Binding-site contacts:
Ligand atom O21 contacts residue SER66 of chain 1.A at 2.6 Å (h-bond).
Ligand atom O1 contacts residue VAL112 of chain 1.A at 3.6 Å.
Ligand atom O11 contacts residue PRO104 of chain 1.A at 3.6 Å.
Ligand atom C41 contacts residue SER137 of chain 1.A at 3.5 Å.
Ligand atom C42 contacts residue SER137 of chain 1.A at 3.7 Å.
Ligand atom O3 contacts residue HIS63 of chain 1.A at 2.7 Å (h-bond).
Ligand atom O5 contacts residue ILE133 of chain 1.A at 3.4 Å.
Ligand atom C21 contacts residue HIS63 of chain 1.A at 3.6 Å.
Ligand atom C21 contacts residue GLN115 of chain 1.A at 3.6 Å.
Ligand atom C12 contacts residue MG1 of chain 1.C at 3.0 Å.
Ligand atom C41 contacts residue ILE133 of chain 1.A at 3.6 Å (hydrophobic).
Ligand atom C11 contacts residue PRO104 of chain 1.A at 3.6 Å (hydrophobic).
Ligand atom O3 contacts residue GLN115 of chain 1.A at 3.2 Å (h-bond).
Ligand atom C42 contacts residue PHE85 of chain 1.A at 3.4 Å (hydrophobic).
Ligand atom O11 contacts residue MG1 of chain 1.C at 2.1 Å.
Ligand atom C10 contacts residue PRO104 of chain 1.A at 3.5 Å (hydrophobic).
Ligand atom C5B contacts residue MG1 of chain 1.C at 3.4 Å.
Ligand atom O13 contacts residue PHE85 of chain 1.A at 3.4 Å.
Ligand atom C11 contacts residue MG1 of chain 1.C at 3.1 Å.
Ligand atom O12 contacts residue HIS99 of chain 1.A at 3.0 Å (h-bond).
Ligand atom C9 contacts residue MET176 of chain 2.A at 3.3 Å (hydrophobic).
Ligand atom O21 contacts residue GLN115 of chain 1.A at 3.1 Å (h-bond).
Ligand atom C3 contacts residue GLN115 of chain 1.A at 3.4 Å.
Ligand atom C4 contacts residue GLN115 of chain 1.A at 3.5 Å.
Ligand atom C5 contacts residue GLN115 of chain 1.A at 3.2 Å.
Ligand atom C6A contacts residue PRO104 of chain 1.A at 3.6 Å (hydrophobic).
Ligand atom O3 contacts residue ASN81 of chain 1.A at 2.8 Å (h-bond).
Ligand atom C6B contacts residue PRO104 of chain 1.A at 3.5 Å (hydrophobic).
Ligand atom C41 contacts residue ASN81 of chain 1.A at 2.9 Å.
Ligand atom N4 contacts residue ASN81 of chain 1.A at 2.6 Å (h-bond).
Ligand atom C2 contacts residue GLN115 of chain 1.A at 3.7 Å.
Ligand atom C9 contacts residue LEU173 of chain 2.A at 3.7 Å (hydrophobic).
Ligand atom O5 contacts residue GLN115 of chain 1.A at 2.8 Å (h-bond).
Ligand atom C42 contacts residue ASN81 of chain 1.A at 3.2 Å.
Ligand atom O12 contacts residue MG1 of chain 1.C at 1.9 Å.
Ligand atom C21 contacts residue SER66 of chain 1.A at 3.6 Å.
Ligand atom C4 contacts residue ASN81 of chain 1.A at 3.7 Å.
Ligand atom O21 contacts residue HIS63 of chain 1.A at 3.0 Å (h-bond).
Ligand atom O10 contacts residue ARG103 of chain 1.A at 3.4 Å.
Ligand atom C61 contacts residue VAL112 of chain 1.A at 3.6 Å (hydrophobic).

Sequence of chain 1.A:
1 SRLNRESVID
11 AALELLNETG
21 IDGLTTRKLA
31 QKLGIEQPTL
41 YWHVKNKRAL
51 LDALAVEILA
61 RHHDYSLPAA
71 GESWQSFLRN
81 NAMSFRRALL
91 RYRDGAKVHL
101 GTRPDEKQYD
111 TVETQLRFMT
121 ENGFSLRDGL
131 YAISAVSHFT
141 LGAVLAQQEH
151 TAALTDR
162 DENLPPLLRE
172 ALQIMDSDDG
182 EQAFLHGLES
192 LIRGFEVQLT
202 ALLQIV

Sequence of chain 2.A:
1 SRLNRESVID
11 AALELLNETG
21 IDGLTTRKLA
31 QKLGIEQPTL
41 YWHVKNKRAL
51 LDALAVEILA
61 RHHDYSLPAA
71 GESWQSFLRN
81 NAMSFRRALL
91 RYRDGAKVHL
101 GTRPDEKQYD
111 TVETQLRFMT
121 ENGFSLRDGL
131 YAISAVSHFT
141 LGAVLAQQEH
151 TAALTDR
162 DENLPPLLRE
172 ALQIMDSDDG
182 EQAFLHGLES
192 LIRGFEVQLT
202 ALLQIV

A protein and the small-molecule ligand that binds it are described below.
Small molecule (SMILES): C[C@H]1c2cccc(O)c2C(=O)C2=C(O)[C@]3(O)C(=O)C(C(N)=O)=C(O)[C@@H](N(C)C)[C@@H]3[C@@H](O)[C@@H]21